Sequence of chain 1.A:
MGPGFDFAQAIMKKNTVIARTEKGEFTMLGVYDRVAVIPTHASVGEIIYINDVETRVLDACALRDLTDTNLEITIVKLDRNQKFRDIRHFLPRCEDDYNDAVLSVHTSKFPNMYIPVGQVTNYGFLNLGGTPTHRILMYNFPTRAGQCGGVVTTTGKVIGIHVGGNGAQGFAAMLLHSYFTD

Binding-site contacts:
Ligand atom C2 contacts residue GLN147 of chain 1.A at 3.8 Å.
Ligand atom C contacts residue ARG144 of chain 1.A at 3.5 Å.
Ligand atom C6 contacts residue PHE141 of chain 1.A at 4.5 Å (hydrophobic).
Ligand atom C4 contacts residue PRO142 of chain 1.A at 4.2 Å (hydrophobic).
Ligand atom C2 contacts residue ARG144 of chain 1.A at 4.2 Å.
Ligand atom O contacts residue PHE110 of chain 1.A at 4.1 Å.
Ligand atom C3 contacts residue ILE115 of chain 1.A at 4.4 Å (hydrophobic).
Ligand atom C5 contacts residue GLN147 of chain 1.A at 4.4 Å.
Ligand atom C5 contacts residue PHE141 of chain 1.A at 3.5 Å (hydrophobic).
Ligand atom N contacts residue ARG144 of chain 1.A at 3.4 Å (salt-bridge).
Ligand atom C3 contacts residue GLN147 of chain 1.A at 2.6 Å.
Ligand atom O contacts residue ARG144 of chain 1.A at 3.6 Å (salt-bridge).
Ligand atom C1 contacts residue ARG144 of chain 1.A at 3.4 Å.
Ligand atom C5 contacts residue PRO142 of chain 1.A at 3.9 Å (hydrophobic).
Ligand atom C4 contacts residue ILE115 of chain 1.A at 4.2 Å (hydrophobic).
Ligand atom C2 contacts residue PHE110 of chain 1.A at 4.4 Å (hydrophobic).
Ligand atom C6 contacts residue ARG144 of chain 1.A at 3.2 Å.
Ligand atom C2 contacts residue MET113 of chain 1.A at 4.2 Å (hydrophobic).
Ligand atom C4 contacts residue GLN147 of chain 1.A at 3.0 Å.
Ligand atom C4 contacts residue PHE141 of chain 1.A at 3.7 Å (hydrophobic).
Ligand atom N1 contacts residue ARG144 of chain 1.A at 4.2 Å.
Ligand atom C3 contacts residue ARG144 of chain 1.A at 4.0 Å.
Ligand atom C4 contacts residue ARG144 of chain 1.A at 3.6 Å.
Ligand atom C5 contacts residue ARG144 of chain 1.A at 3.3 Å.
Ligand atom C3 contacts residue MET113 of chain 1.A at 4.2 Å (hydrophobic).

The small molecule below binds the protein below.
Small molecule (SMILES): O=C(Nc1ccccc1)N1CCCC1